Binding-site contacts:
Ligand atom O3 contacts residue ARG14 of chain 1.A at 4.1 Å.
Ligand atom C3 contacts residue THR89 of chain 1.A at 3.9 Å.
Ligand atom C4 contacts residue ARG14 of chain 1.A at 3.7 Å.
Ligand atom O4 contacts residue ASP87 of chain 1.A at 2.8 Å (salt-bridge).
Ligand atom N2 contacts residue ARG14 of chain 1.A at 3.2 Å (salt-bridge).
Ligand atom AS1 contacts residue THR89 of chain 1.A at 4.3 Å.
Ligand atom AS1 contacts residue ARG14 of chain 1.A at 4.2 Å.
Ligand atom N1 contacts residue ASP87 of chain 1.A at 3.7 Å.
Ligand atom N1 contacts residue HIS15 of chain 1.A at 2.9 Å (h-bond).
Ligand atom O2 contacts residue THR89 of chain 1.A at 4.4 Å.
Ligand atom C1 contacts residue ASP87 of chain 1.A at 3.5 Å.
Ligand atom PT1 contacts residue ARG14 of chain 1.A at 3.7 Å.
Ligand atom PT1 contacts residue THR89 of chain 1.A at 3.1 Å.
Ligand atom C2 contacts residue ASP87 of chain 1.A at 4.2 Å.
Ligand atom N2 contacts residue THR89 of chain 1.A at 3.1 Å (h-bond).
Ligand atom C3 contacts residue HIS15 of chain 1.A at 4.2 Å.
Ligand atom O2 contacts residue ARG14 of chain 1.A at 3.6 Å.
Ligand atom AS1 contacts residue HIS15 of chain 1.A at 4.3 Å.
Ligand atom AS1 contacts residue ASP87 of chain 1.A at 3.8 Å.
Ligand atom C3 contacts residue ARG14 of chain 1.A at 3.1 Å.
Ligand atom PT1 contacts residue ASP87 of chain 1.A at 3.9 Å.
Ligand atom PT1 contacts residue HIS15 of chain 1.A at 2.1 Å.
Ligand atom N1 contacts residue THR89 of chain 1.A at 4.2 Å.
Ligand atom N1 contacts residue ARG14 of chain 1.A at 4.5 Å.
Ligand atom O1 contacts residue ASP87 of chain 1.A at 3.3 Å (salt-bridge).
Ligand atom C1 contacts residue HIS15 of chain 1.A at 4.2 Å.
Ligand atom N2 contacts residue HIS15 of chain 1.A at 2.9 Å (h-bond).

A protein and the small-molecule ligand that binds it are described below.
Small molecule (SMILES): CC1=N[Pt]2N=C(C)O[As]2(O)(O)O1

Sequence of chain 1.A:
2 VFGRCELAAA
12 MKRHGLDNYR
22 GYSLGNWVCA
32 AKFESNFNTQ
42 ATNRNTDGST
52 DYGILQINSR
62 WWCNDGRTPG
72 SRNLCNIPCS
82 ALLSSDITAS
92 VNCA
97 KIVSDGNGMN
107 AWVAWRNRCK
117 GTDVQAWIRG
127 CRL